Binding-site contacts:
Ligand atom O19 contacts residue GLY184 of chain 1.A at 2.7 Å (h-bond).
Ligand atom C5 contacts residue LEU100 of chain 1.A at 3.5 Å (hydrophobic).
Ligand atom O19 contacts residue THR183 of chain 1.A at 3.6 Å.
Ligand atom O19 contacts residue GLY213 of chain 1.A at 3.1 Å (h-bond).
Ligand atom F10 contacts residue LEU127 of chain 1.A at 3.3 Å.
Ligand atom O20 contacts residue ILE64 of chain 1.A at 3.5 Å.
Ligand atom O22 contacts residue ILE232 of chain 1.A at 3.7 Å.
Ligand atom C4 contacts residue PHE212 of chain 1.A at 3.7 Å (hydrophobic).
Ligand atom F11 contacts residue PHE212 of chain 1.A at 3.4 Å.
Ligand atom C6 contacts residue PHE212 of chain 1.A at 3.6 Å (hydrophobic).
Ligand atom O20 contacts residue THR183 of chain 1.A at 3.5 Å.
Ligand atom F11 contacts residue ILE153 of chain 1.A at 3.6 Å.
Ligand atom O21 contacts residue PHE22 of chain 1.A at 3.0 Å.
Ligand atom C3 contacts residue TYR175 of chain 1.A at 3.2 Å (hydrophobic).
Ligand atom O18 contacts residue GLY234 of chain 1.A at 3.0 Å (h-bond).
Ligand atom C1 contacts residue PHE212 of chain 1.A at 3.4 Å (hydrophobic).
Ligand atom O18 contacts residue SER235 of chain 1.A at 3.1 Å (h-bond).
Ligand atom O21 contacts residue LEU100 of chain 1.A at 3.4 Å.
Ligand atom O20 contacts residue GLY234 of chain 1.A at 3.6 Å.
Ligand atom C6 contacts residue LEU100 of chain 1.A at 3.6 Å (hydrophobic).
Ligand atom C15 contacts residue PHE212 of chain 1.A at 3.7 Å (hydrophobic).
Ligand atom F10 contacts residue ILE153 of chain 1.A at 3.2 Å.
Ligand atom O7 contacts residue PHE212 of chain 1.A at 3.6 Å.
Ligand atom F9F contacts residue ALA129 of chain 1.A at 3.3 Å.
Ligand atom C5 contacts residue THR183 of chain 1.A at 3.7 Å.
Ligand atom C2 contacts residue PHE212 of chain 1.A at 3.4 Å (hydrophobic).
Ligand atom S12 contacts residue TYR175 of chain 1.A at 3.6 Å.
Ligand atom F10 contacts residue ALA129 of chain 1.A at 3.6 Å.
Ligand atom O21 contacts residue GLU49 of chain 1.A at 3.3 Å.
Ligand atom C14 contacts residue THR183 of chain 1.A at 3.4 Å.
Ligand atom O7 contacts residue ALA129 of chain 1.A at 3.6 Å.
Ligand atom P17 contacts residue SER235 of chain 1.A at 3.6 Å.
Ligand atom O16 contacts residue PHE212 of chain 1.A at 3.3 Å.
Ligand atom O7 contacts residue ALA59 of chain 1.A at 3.5 Å.
Ligand atom O20 contacts residue SER235 of chain 1.A at 2.7 Å (h-bond).
Ligand atom C3 contacts residue PHE212 of chain 1.A at 3.5 Å (hydrophobic).
Ligand atom O22 contacts residue TYR175 of chain 1.A at 2.6 Å (h-bond).
Ligand atom N13 contacts residue PHE22 of chain 1.A at 3.7 Å.
Ligand atom C4 contacts residue LEU100 of chain 1.A at 3.7 Å (hydrophobic).
Ligand atom F9F contacts residue PRO18 of chain 1.B at 3.3 Å.

Sequence of chain 1.A:
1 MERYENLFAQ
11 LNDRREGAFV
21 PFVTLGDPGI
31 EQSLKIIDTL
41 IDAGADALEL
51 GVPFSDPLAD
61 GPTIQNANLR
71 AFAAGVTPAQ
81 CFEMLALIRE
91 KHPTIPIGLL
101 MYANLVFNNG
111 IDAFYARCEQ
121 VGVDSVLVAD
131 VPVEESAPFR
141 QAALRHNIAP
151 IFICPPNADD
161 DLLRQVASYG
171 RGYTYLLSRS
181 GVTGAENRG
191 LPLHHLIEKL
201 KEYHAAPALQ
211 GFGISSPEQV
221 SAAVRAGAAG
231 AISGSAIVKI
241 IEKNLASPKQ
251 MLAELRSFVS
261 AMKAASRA

Sequence of chain 1.B:
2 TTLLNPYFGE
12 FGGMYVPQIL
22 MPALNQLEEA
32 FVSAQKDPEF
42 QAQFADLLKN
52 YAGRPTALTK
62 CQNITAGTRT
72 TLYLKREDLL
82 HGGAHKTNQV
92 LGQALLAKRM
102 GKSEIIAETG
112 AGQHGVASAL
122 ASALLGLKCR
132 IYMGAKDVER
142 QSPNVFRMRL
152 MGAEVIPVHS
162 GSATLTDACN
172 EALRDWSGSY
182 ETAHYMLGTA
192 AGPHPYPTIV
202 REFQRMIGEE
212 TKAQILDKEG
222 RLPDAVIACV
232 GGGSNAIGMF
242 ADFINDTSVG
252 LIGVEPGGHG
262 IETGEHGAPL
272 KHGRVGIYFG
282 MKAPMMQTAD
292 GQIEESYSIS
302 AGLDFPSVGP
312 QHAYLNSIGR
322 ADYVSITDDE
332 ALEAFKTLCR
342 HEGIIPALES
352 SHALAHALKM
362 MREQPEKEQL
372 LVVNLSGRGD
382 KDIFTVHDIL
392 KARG

A small-molecule ligand and the protein it binds are described below.
Small molecule (SMILES): O=P(O)(O)OCCNS(=O)(=O)c1ccc(OC(F)(F)F)cc1